Binding-site contacts:
Ligand atom OD1 contacts residue GLN153 of chain 1.A at 3.5 Å.
Ligand atom NZ contacts residue THR363 of chain 1.A at 2.7 Å (h-bond).
Ligand atom O contacts residue GLU368 of chain 1.A at 2.9 Å (salt-bridge).
Ligand atom N contacts residue ASN157 of chain 1.A at 3.0 Å (h-bond).
Ligand atom OH contacts residue LYS380 of chain 1.A at 3.2 Å.
Ligand atom CD2 contacts residue PHE455 of chain 1.A at 3.5 Å (hydrophobic).
Ligand atom NZ contacts residue GLU362 of chain 1.A at 2.7 Å (salt-bridge).
Ligand atom N contacts residue PRO365 of chain 1.A at 3.1 Å (h-bond).
Ligand atom C contacts residue ARG418 of chain 1.A at 3.4 Å.
Ligand atom O contacts residue ILE366 of chain 1.A at 3.3 Å (h-bond).
Ligand atom CA contacts residue PRO365 of chain 1.A at 3.4 Å (hydrophobic).
Ligand atom CE1 contacts residue ASN448 of chain 1.A at 3.3 Å.
Ligand atom ND2 contacts residue GLU368 of chain 1.A at 2.8 Å (salt-bridge).
Ligand atom CE contacts residue GLU344 of chain 1.A at 3.4 Å.
Ligand atom O contacts residue ARG418 of chain 1.A at 2.6 Å (salt-bridge).
Ligand atom C contacts residue PRO365 of chain 1.A at 3.2 Å (hydrophobic).
Ligand atom ND2 contacts residue TRP451 of chain 1.A at 3.3 Å (h-bond).
Ligand atom NZ contacts residue TRP364 of chain 1.A at 3.5 Å (h-bond).
Ligand atom OD1 contacts residue ASN157 of chain 1.A at 3.0 Å (h-bond).
Ligand atom O contacts residue TRP451 of chain 1.A at 3.5 Å (h-bond).
Ligand atom O contacts residue PRO365 of chain 1.A at 3.2 Å.
Ligand atom CD2 contacts residue LEU411 of chain 1.A at 3.5 Å (hydrophobic).
Ligand atom OH contacts residue ASN448 of chain 1.A at 2.9 Å (h-bond).
Ligand atom CA contacts residue ASN157 of chain 1.A at 3.5 Å.
Ligand atom O contacts residue GLY367 of chain 1.A at 3.1 Å.
Ligand atom OH contacts residue PHE403 of chain 1.A at 3.5 Å.
Ligand atom CD contacts residue TRP451 of chain 1.A at 3.5 Å (hydrophobic).
Ligand atom OD1 contacts residue TRP451 of chain 1.A at 3.4 Å.
Ligand atom CB contacts residue PRO365 of chain 1.A at 3.5 Å (hydrophobic).
Ligand atom CD2 contacts residue PRO365 of chain 1.A at 3.5 Å (hydrophobic).
Ligand atom CD1 contacts residue THR384 of chain 1.A at 3.1 Å.
Ligand atom CG contacts residue LEU411 of chain 1.A at 3.5 Å (hydrophobic).
Ligand atom CG contacts residue GLN153 of chain 1.A at 3.5 Å.
Ligand atom N contacts residue ILE366 of chain 1.A at 2.9 Å (h-bond).
Ligand atom O contacts residue GLN415 of chain 1.A at 3.1 Å (h-bond).
Ligand atom CG contacts residue TRP451 of chain 1.A at 3.4 Å (hydrophobic).
Ligand atom O contacts residue PHE455 of chain 1.A at 3.5 Å.
Ligand atom CD1 contacts residue GLY367 of chain 1.A at 3.1 Å.
Ligand atom O contacts residue GLN153 of chain 1.A at 2.8 Å (h-bond).
Ligand atom N contacts residue GLU368 of chain 1.A at 3.0 Å (salt-bridge).

Sequence of chain 1.A:
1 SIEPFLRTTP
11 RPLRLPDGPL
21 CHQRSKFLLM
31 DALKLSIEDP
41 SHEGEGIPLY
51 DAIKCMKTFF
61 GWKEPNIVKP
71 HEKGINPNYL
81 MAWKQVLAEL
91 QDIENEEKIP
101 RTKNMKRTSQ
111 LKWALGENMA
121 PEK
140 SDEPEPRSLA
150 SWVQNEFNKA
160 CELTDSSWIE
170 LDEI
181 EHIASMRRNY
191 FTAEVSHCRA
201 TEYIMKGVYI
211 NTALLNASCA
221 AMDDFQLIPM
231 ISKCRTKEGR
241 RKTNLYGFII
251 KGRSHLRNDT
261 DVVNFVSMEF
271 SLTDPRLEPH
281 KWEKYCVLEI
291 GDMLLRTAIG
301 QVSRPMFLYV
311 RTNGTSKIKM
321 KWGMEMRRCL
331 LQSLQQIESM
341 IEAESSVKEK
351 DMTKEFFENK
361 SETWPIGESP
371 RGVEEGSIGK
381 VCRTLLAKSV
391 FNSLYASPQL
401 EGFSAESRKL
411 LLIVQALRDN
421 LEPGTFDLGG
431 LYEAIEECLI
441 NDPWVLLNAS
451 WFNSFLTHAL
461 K

This small molecule binds to this protein.
Small molecule (SMILES): CC(C)C[C@H](NC(=O)[C@H](Cc1ccc(O)cc1)NC(=O)[C@H](CC(C)C)NC(=O)[C@H](CC(C)C)NC(=O)[C@H](Cc1ccc(O)cc1)NC(=O)[C@@H]1CCCN1C(=O)[C@H](CC(N)=O)NC(=O)[C@H](Cc1ccc(O)cc1)NC(=O)[C@@H](N)CC(=O)O)C(=O)N[C@@H](CCCCN)C(=O)O